A small-molecule ligand and the protein it binds are described below.
Small molecule (SMILES): CC(=O)N[C@H]1[C@H](O[C@H]2[C@H](O)[C@@H](NC(C)=O)CO[C@@H]2CO)O[C@H](CO)[C@@H](O[C@@H]2O[C@H](CO)[C@@H](O)[C@H](O)[C@@H]2O)[C@@H]1O

Sequence of chain 1.U:
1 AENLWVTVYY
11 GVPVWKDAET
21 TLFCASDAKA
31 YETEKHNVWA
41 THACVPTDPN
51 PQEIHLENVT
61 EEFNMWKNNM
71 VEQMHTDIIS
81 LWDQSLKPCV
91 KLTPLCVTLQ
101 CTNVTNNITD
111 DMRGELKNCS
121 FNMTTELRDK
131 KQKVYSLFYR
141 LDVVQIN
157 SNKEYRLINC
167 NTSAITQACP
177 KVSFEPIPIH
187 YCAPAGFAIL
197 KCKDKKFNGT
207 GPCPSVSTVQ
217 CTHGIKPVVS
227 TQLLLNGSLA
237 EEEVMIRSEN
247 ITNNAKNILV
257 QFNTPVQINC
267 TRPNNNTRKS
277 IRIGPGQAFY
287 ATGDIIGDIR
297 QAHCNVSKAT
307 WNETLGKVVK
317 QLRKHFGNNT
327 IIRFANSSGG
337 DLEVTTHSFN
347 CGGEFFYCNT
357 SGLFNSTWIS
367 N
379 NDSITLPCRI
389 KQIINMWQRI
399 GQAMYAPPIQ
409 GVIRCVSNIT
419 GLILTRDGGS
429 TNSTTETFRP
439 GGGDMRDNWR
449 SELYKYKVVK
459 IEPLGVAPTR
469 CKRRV

Binding-site contacts:
Ligand atom N2 contacts residue ASN122 of chain 1.U at 3.6 Å.
Ligand atom C4 contacts residue ASN122 of chain 1.U at 3.8 Å.
Ligand atom C5 contacts residue LYS131 of chain 1.U at 4.1 Å.
Ligand atom N2 contacts residue PHE121 of chain 1.U at 4.5 Å.
Ligand atom C3 contacts residue ASN122 of chain 1.U at 3.8 Å.
Ligand atom C7 contacts residue ASN122 of chain 1.U at 4.3 Å.
Ligand atom C8 contacts residue LYS133 of chain 1.U at 4.0 Å.
Ligand atom C5 contacts residue ASN122 of chain 1.U at 2.9 Å.
Ligand atom C6 contacts residue LYS131 of chain 1.U at 3.3 Å.
Ligand atom C1 contacts residue ASN122 of chain 1.U at 1.4 Å.
Ligand atom O7 contacts residue LYS133 of chain 1.U at 3.3 Å.
Ligand atom C8 contacts residue SER120 of chain 1.U at 3.5 Å.
Ligand atom O6 contacts residue ASN122 of chain 1.U at 4.2 Å.
Ligand atom C8 contacts residue PHE121 of chain 1.U at 4.0 Å (hydrophobic).
Ligand atom O6 contacts residue LYS131 of chain 1.U at 4.4 Å.
Ligand atom C8 contacts residue LYS131 of chain 1.U at 4.2 Å.
Ligand atom C2 contacts residue ASN122 of chain 1.U at 2.8 Å.
Ligand atom C6 contacts residue ASN122 of chain 1.U at 3.7 Å.
Ligand atom O7 contacts residue ASN122 of chain 1.U at 4.4 Å.
Ligand atom C7 contacts residue LYS133 of chain 1.U at 4.0 Å.
Ligand atom N2 contacts residue GLN100 of chain 1.U at 4.3 Å.
Ligand atom O5 contacts residue ASN122 of chain 1.U at 1.5 Å (h-bond).
Ligand atom C8 contacts residue GLN100 of chain 1.U at 3.7 Å.